This protein binds this small molecule.
Small molecule (SMILES): C[n+]1cn([C@@H]2O[C@H](COP(=O)(O)O)[C@@H](O)[C@H]2O)c2nc(N)[nH]c(=O)c21

Binding-site contacts:
Ligand atom O6 contacts residue TYR248 of chain 1.D at 3.7 Å.
Ligand atom C6 contacts residue TYR248 of chain 1.D at 3.7 Å (hydrophobic).
Ligand atom O6 contacts residue TYR154 of chain 1.D at 3.9 Å.
Ligand atom CN7 contacts residue TYR248 of chain 1.D at 4.0 Å (hydrophobic).
Ligand atom O4' contacts residue VAL243 of chain 1.D at 3.8 Å.
Ligand atom N3 contacts residue TYR248 of chain 1.D at 3.6 Å.
Ligand atom C4 contacts residue TYR248 of chain 1.D at 3.5 Å (hydrophobic).
Ligand atom C6 contacts residue TYR154 of chain 1.D at 3.7 Å (hydrophobic).
Ligand atom C5 contacts residue TYR248 of chain 1.D at 3.6 Å (hydrophobic).
Ligand atom O2' contacts residue TYR285 of chain 1.D at 2.8 Å (h-bond).
Ligand atom O3' contacts residue ARG41 of chain 1.D at 3.4 Å (salt-bridge).
Ligand atom C3' contacts residue ARG41 of chain 1.D at 3.7 Å.
Ligand atom N1 contacts residue GLU250 of chain 1.D at 2.7 Å (salt-bridge).
Ligand atom N7 contacts residue TYR248 of chain 1.D at 3.7 Å.
Ligand atom OP2 contacts residue HIS37 of chain 1.D at 2.5 Å (h-bond).
Ligand atom C8 contacts residue ASP152 of chain 1.D at 4.0 Å.
Ligand atom N2 contacts residue PHE241 of chain 1.D at 3.5 Å.
Ligand atom C4' contacts residue HIS37 of chain 1.D at 4.0 Å.
Ligand atom C2' contacts residue ASP152 of chain 1.D at 3.6 Å.
Ligand atom N3 contacts residue TYR154 of chain 1.D at 3.9 Å.
Ligand atom O3' contacts residue ALA40 of chain 1.D at 4.0 Å.
Ligand atom N2 contacts residue GLU250 of chain 1.D at 3.1 Å (salt-bridge).
Ligand atom OP2 contacts residue ASN35 of chain 1.D at 3.6 Å (h-bond).
Ligand atom N1 contacts residue TYR248 of chain 1.D at 3.6 Å.
Ligand atom C2 contacts residue GLU250 of chain 1.D at 3.4 Å.
Ligand atom CN7 contacts residue SAH1 of chain 1.W at 3.8 Å.
Ligand atom C8 contacts residue TYR248 of chain 1.D at 3.7 Å (hydrophobic).
Ligand atom O2' contacts residue ASP152 of chain 1.D at 3.6 Å (salt-bridge).
Ligand atom O4' contacts residue TYR248 of chain 1.D at 4.0 Å.
Ligand atom O5' contacts residue HIS37 of chain 1.D at 2.7 Å (h-bond).
Ligand atom C2 contacts residue TYR248 of chain 1.D at 3.6 Å (hydrophobic).
Ligand atom P contacts residue HIS37 of chain 1.D at 1.5 Å.
Ligand atom N9 contacts residue TYR248 of chain 1.D at 3.8 Å.
Ligand atom C5' contacts residue HIS37 of chain 1.D at 3.3 Å.
Ligand atom C2 contacts residue TYR154 of chain 1.D at 3.5 Å (hydrophobic).
Ligand atom OP2 contacts residue ARG41 of chain 1.D at 3.5 Å (salt-bridge).
Ligand atom O5' contacts residue ARG41 of chain 1.D at 3.2 Å (salt-bridge).
Ligand atom OP1 contacts residue HIS37 of chain 1.D at 2.6 Å (h-bond).
Ligand atom C6 contacts residue GLU250 of chain 1.D at 3.9 Å.
Ligand atom N1 contacts residue TYR154 of chain 1.D at 3.4 Å.

Sequence of chain 1.D:
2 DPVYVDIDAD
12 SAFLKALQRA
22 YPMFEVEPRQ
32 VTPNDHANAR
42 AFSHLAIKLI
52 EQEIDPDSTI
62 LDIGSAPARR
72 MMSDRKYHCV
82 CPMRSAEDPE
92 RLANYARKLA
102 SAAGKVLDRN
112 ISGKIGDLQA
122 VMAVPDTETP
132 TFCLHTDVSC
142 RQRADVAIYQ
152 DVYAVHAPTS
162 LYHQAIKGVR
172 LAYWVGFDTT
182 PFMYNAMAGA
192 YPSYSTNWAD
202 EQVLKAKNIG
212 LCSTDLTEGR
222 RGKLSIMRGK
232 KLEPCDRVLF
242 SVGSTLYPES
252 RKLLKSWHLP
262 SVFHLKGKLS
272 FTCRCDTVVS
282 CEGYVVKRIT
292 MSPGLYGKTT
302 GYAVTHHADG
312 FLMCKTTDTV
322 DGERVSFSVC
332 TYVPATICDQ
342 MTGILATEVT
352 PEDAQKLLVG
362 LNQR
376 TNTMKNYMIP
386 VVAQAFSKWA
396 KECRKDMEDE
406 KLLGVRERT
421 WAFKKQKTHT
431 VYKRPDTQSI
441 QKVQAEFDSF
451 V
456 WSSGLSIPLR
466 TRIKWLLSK